Binding-site contacts:
Ligand atom F3 contacts residue SER175 of chain 15.A at 2.8 Å.
Ligand atom F3 contacts residue ALA150 of chain 15.A at 2.7 Å.
Ligand atom C3B contacts residue MET224 of chain 15.A at 3.6 Å (hydrophobic).
Ligand atom C3C contacts residue TYR128 of chain 15.A at 3.3 Å (hydrophobic).
Ligand atom F3 contacts residue PRO174 of chain 15.A at 2.9 Å.
Ligand atom N1A contacts residue ALA24 of chain 15.C at 3.2 Å.
Ligand atom CM6 contacts residue VAL188 of chain 15.A at 3.8 Å (hydrophobic).
Ligand atom CM3 contacts residue ASN219 of chain 15.A at 3.8 Å.
Ligand atom F3 contacts residue TYR152 of chain 15.A at 3.6 Å.
Ligand atom C4 contacts residue TYR197 of chain 15.A at 3.4 Å (hydrophobic).
Ligand atom CM4 contacts residue ALA150 of chain 15.A at 3.6 Å (hydrophobic).
Ligand atom CM2 contacts residue ILE104 of chain 15.A at 3.6 Å (hydrophobic).
Ligand atom CM6 contacts residue TYR152 of chain 15.A at 3.4 Å (hydrophobic).
Ligand atom CM4 contacts residue VAL176 of chain 15.A at 3.8 Å (hydrophobic).
Ligand atom C3A contacts residue PHE186 of chain 15.A at 3.7 Å (hydrophobic).
Ligand atom C6B contacts residue TYR152 of chain 15.A at 3.6 Å (hydrophobic).
Ligand atom N3A contacts residue TYR152 of chain 15.A at 3.8 Å.
Ligand atom C5B contacts residue TYR152 of chain 15.A at 3.5 Å (hydrophobic).
Ligand atom F1 contacts residue MET224 of chain 15.A at 3.6 Å.
Ligand atom C1C contacts residue TYR128 of chain 15.A at 3.5 Å (hydrophobic).
Ligand atom C2A contacts residue PHE186 of chain 15.A at 3.5 Å (hydrophobic).
Ligand atom F2 contacts residue VAL176 of chain 15.A at 2.7 Å.
Ligand atom F3 contacts residue VAL176 of chain 15.A at 3.6 Å.
Ligand atom CM2 contacts residue MET224 of chain 15.A at 3.5 Å (hydrophobic).
Ligand atom F1 contacts residue PHE186 of chain 15.A at 3.8 Å.
Ligand atom O1A contacts residue ALA24 of chain 15.C at 3.3 Å.
Ligand atom F1 contacts residue ALA150 of chain 15.A at 3.8 Å.
Ligand atom O1A contacts residue PRO174 of chain 15.A at 3.5 Å.
Ligand atom N1A contacts residue PRO174 of chain 15.A at 3.5 Å.
Ligand atom CM6 contacts residue LEU25 of chain 15.C at 3.8 Å (hydrophobic).
Ligand atom C1C contacts residue TYR197 of chain 15.A at 3.5 Å (hydrophobic).
Ligand atom C3 contacts residue LEU106 of chain 15.A at 3.8 Å (hydrophobic).
Ligand atom C2C contacts residue ILE104 of chain 15.A at 3.8 Å (hydrophobic).
Ligand atom N3A contacts residue PHE186 of chain 15.A at 3.4 Å.
Ligand atom O1 contacts residue MET221 of chain 15.A at 3.7 Å.
Ligand atom F3 contacts residue MET151 of chain 15.A at 3.7 Å.
Ligand atom C2A contacts residue TYR152 of chain 15.A at 3.7 Å (hydrophobic).
Ligand atom C2B contacts residue ILE104 of chain 15.A at 3.8 Å (hydrophobic).
Ligand atom C2C contacts residue TYR128 of chain 15.A at 3.2 Å (hydrophobic).
Ligand atom CM2 contacts residue TYR128 of chain 15.A at 3.4 Å (hydrophobic).

Sequence of chain 15.C:
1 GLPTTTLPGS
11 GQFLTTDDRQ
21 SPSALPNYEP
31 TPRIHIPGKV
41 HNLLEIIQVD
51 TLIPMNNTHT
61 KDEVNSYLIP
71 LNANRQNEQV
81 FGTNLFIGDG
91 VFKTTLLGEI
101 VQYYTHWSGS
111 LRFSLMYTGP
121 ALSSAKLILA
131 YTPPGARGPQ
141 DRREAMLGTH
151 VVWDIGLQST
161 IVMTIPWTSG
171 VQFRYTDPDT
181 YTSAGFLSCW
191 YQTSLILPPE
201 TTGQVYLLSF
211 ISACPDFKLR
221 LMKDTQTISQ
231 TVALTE

Sequence of chain 11.C:
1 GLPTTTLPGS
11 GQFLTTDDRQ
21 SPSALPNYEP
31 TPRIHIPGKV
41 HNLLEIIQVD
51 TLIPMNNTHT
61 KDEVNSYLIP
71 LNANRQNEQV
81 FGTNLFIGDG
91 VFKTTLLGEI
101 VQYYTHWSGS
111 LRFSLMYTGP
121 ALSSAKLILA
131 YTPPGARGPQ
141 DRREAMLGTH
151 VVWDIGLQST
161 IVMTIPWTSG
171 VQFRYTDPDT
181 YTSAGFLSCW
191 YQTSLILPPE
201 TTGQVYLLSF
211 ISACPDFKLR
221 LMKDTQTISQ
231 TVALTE

The protein below binds the small molecule below.
Small molecule (SMILES): Cc1cc(CCCOc2c(C)cc(-c3noc(C(F)(F)F)n3)cc2C)on1

Sequence of chain 15.A:
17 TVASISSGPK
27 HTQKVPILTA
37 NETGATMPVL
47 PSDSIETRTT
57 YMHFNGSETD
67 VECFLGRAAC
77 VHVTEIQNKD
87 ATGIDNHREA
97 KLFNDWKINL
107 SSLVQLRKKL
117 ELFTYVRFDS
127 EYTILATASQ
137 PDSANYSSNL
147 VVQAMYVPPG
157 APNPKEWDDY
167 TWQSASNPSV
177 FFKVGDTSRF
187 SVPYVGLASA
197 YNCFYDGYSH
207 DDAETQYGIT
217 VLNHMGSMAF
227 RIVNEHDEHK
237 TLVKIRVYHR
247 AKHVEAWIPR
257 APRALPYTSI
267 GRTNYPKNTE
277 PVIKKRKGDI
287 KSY